Sequence of chain 1.A:
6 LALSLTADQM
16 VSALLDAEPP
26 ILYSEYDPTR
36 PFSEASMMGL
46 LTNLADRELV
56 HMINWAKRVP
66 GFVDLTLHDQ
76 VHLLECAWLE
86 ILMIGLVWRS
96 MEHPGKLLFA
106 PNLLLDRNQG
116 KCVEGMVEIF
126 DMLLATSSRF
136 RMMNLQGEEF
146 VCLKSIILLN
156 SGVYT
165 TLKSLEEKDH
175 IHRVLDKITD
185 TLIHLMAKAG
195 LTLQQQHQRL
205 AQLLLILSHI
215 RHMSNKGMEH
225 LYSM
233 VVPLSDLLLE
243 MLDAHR

The protein below binds the small molecule below.
Small molecule (SMILES): Cc1ccccc1OS(=O)(=O)[C@@H]1CC2O[C@H]1C(c1ccc(O)cc1)=C2c1ccc(O)cc1

Binding-site contacts:
Ligand atom C21 contacts residue PHE104 of chain 1.A at 3.6 Å (hydrophobic).
Ligand atom C29 contacts residue HIS224 of chain 1.A at 3.4 Å.
Ligand atom O10 contacts residue THR47 of chain 1.A at 2.9 Å (h-bond).
Ligand atom C09 contacts residue THR47 of chain 1.A at 3.8 Å.
Ligand atom C28 contacts residue GLU119 of chain 1.A at 3.8 Å.
Ligand atom O32 contacts residue ILE124 of chain 1.A at 3.1 Å.
Ligand atom C11 contacts residue MET43 of chain 1.A at 3.6 Å (hydrophobic).
Ligand atom C16 contacts residue GLU53 of chain 1.A at 3.6 Å.
Ligand atom C17 contacts residue GLU53 of chain 1.A at 3.4 Å.
Ligand atom C31 contacts residue GLY221 of chain 1.A at 3.8 Å.
Ligand atom O01 contacts residue MET121 of chain 1.A at 3.3 Å.
Ligand atom C19 contacts residue LEU87 of chain 1.A at 3.2 Å (hydrophobic).
Ligand atom C27 contacts residue MET43 of chain 1.A at 3.5 Å (hydrophobic).
Ligand atom O32 contacts residue MET88 of chain 1.A at 3.4 Å.
Ligand atom C26 contacts residue LEU225 of chain 1.A at 3.8 Å (hydrophobic).
Ligand atom O32 contacts residue GLY221 of chain 1.A at 3.6 Å.
Ligand atom O18 contacts residue LEU87 of chain 1.A at 3.9 Å.
Ligand atom C27 contacts residue VAL118 of chain 1.A at 3.6 Å (hydrophobic).
Ligand atom C31 contacts residue ILE124 of chain 1.A at 3.5 Å (hydrophobic).
Ligand atom C31 contacts residue GLY120 of chain 1.A at 3.8 Å.
Ligand atom O10 contacts residue LEU240 of chain 1.A at 3.2 Å.
Ligand atom C30 contacts residue HIS224 of chain 1.A at 3.6 Å.
Ligand atom C14 contacts residue PHE104 of chain 1.A at 3.9 Å (hydrophobic).
Ligand atom O18 contacts residue GLU53 of chain 1.A at 2.5 Å (salt-bridge).
Ligand atom C13 contacts residue PHE104 of chain 1.A at 3.9 Å (hydrophobic).
Ligand atom C27 contacts residue MET121 of chain 1.A at 3.8 Å (hydrophobic).
Ligand atom C31 contacts residue HIS224 of chain 1.A at 3.3 Å.
Ligand atom C12 contacts residue LEU46 of chain 1.A at 3.8 Å (hydrophobic).
Ligand atom C20 contacts residue LEU91 of chain 1.A at 3.8 Å (hydrophobic).
Ligand atom C28 contacts residue VAL118 of chain 1.A at 3.4 Å (hydrophobic).
Ligand atom C26 contacts residue MET43 of chain 1.A at 3.8 Å (hydrophobic).
Ligand atom O22 contacts residue PHE104 of chain 1.A at 3.8 Å.
Ligand atom C26 contacts residue MET121 of chain 1.A at 3.8 Å (hydrophobic).
Ligand atom C29 contacts residue GLU119 of chain 1.A at 3.9 Å.
Ligand atom C19 contacts residue LEU91 of chain 1.A at 3.8 Å (hydrophobic).
Ligand atom C07 contacts residue ALA50 of chain 1.A at 3.9 Å (hydrophobic).
Ligand atom O18 contacts residue ARG94 of chain 1.A at 3.3 Å (salt-bridge).
Ligand atom C08 contacts residue ALA50 of chain 1.A at 3.6 Å (hydrophobic).
Ligand atom C29 contacts residue GLY120 of chain 1.A at 3.9 Å.
Ligand atom O22 contacts residue LEU46 of chain 1.A at 3.7 Å.